A protein and the small-molecule ligand that binds it are described below.
Small molecule (SMILES): CN(C)C[C@@H]1CCn2cc(c3ccccc32)C2=C(C(=O)NC2=O)c2cn(c3ccccc23)CCO1

Sequence of chain 1.A:
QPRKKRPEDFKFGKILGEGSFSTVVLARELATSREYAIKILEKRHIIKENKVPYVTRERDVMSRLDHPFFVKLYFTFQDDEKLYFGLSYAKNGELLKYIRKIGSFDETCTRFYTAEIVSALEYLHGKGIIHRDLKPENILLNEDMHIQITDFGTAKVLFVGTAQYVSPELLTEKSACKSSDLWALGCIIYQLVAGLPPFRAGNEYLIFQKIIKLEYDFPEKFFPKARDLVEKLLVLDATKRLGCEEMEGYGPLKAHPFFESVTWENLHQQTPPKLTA

Binding-site contacts:
Ligand atom CBC contacts residue GLU116 of chain 1.A at 3.5 Å.
Ligand atom CAP contacts residue LYS61 of chain 1.A at 3.6 Å.
Ligand atom CBB contacts residue GLU159 of chain 1.A at 3.5 Å.
Ligand atom OAF contacts residue LEU109 of chain 1.A at 3.6 Å.
Ligand atom CBG contacts residue GOL1 of chain 1.I at 3.6 Å.
Ligand atom OAF contacts residue VAL93 of chain 1.A at 3.5 Å.
Ligand atom CAZ contacts residue LYS61 of chain 1.A at 3.6 Å.
Ligand atom OBE contacts residue GOL1 of chain 1.I at 3.5 Å (h-bond).
Ligand atom CAP contacts residue THR172 of chain 1.A at 3.7 Å.
Ligand atom CAC contacts residue SER110 of chain 1.A at 3.5 Å.
Ligand atom CBI contacts residue SO41 of chain 1.N at 3.2 Å.
Ligand atom CBD contacts residue GLU116 of chain 1.A at 3.4 Å.
Ligand atom CBA contacts residue GLY39 of chain 1.A at 3.6 Å.
Ligand atom NBH contacts residue GOL1 of chain 1.I at 2.6 Å (h-bond).
Ligand atom CAN contacts residue THR172 of chain 1.A at 3.5 Å.
Ligand atom CAX contacts residue THR172 of chain 1.A at 3.5 Å.
Ligand atom OAB contacts residue TYR111 of chain 1.A at 3.5 Å.
Ligand atom NAW contacts residue THR172 of chain 1.A at 3.6 Å.
Ligand atom OAF contacts residue THR172 of chain 1.A at 3.0 Å (h-bond).
Ligand atom CAI contacts residue ALA112 of chain 1.A at 3.4 Å (hydrophobic).
Ligand atom CAO contacts residue THR172 of chain 1.A at 3.3 Å.
Ligand atom CBB contacts residue ASN160 of chain 1.A at 3.5 Å.
Ligand atom CAI contacts residue GLY115 of chain 1.A at 3.5 Å.
Ligand atom CAC contacts residue ALA59 of chain 1.A at 3.6 Å (hydrophobic).
Ligand atom CAG contacts residue LEU162 of chain 1.A at 3.6 Å (hydrophobic).
Ligand atom OAB contacts residue SER110 of chain 1.A at 3.4 Å (h-bond).
Ligand atom CAH contacts residue LEU162 of chain 1.A at 3.4 Å (hydrophobic).
Ligand atom OAB contacts residue ALA59 of chain 1.A at 3.4 Å.
Ligand atom NAD contacts residue LEU162 of chain 1.A at 3.7 Å.
Ligand atom CBF contacts residue GOL1 of chain 1.I at 3.6 Å.
Ligand atom CAE contacts residue LEU162 of chain 1.A at 3.5 Å (hydrophobic).
Ligand atom CBC contacts residue GOL1 of chain 1.I at 3.7 Å.
Ligand atom OAB contacts residue ALA112 of chain 1.A at 3.1 Å (h-bond).
Ligand atom CBD contacts residue GLU159 of chain 1.A at 3.4 Å.
Ligand atom CBJ contacts residue GOL1 of chain 1.I at 2.8 Å.
Ligand atom CAP contacts residue GLU80 of chain 1.A at 3.6 Å.
Ligand atom NAD contacts residue SER110 of chain 1.A at 2.8 Å (h-bond).
Ligand atom CAJ contacts residue ALA112 of chain 1.A at 3.4 Å (hydrophobic).
Ligand atom CBA contacts residue LEU38 of chain 1.A at 3.3 Å (hydrophobic).
Ligand atom CBI contacts residue GOL1 of chain 1.I at 3.6 Å.